Binding-site contacts:
Ligand atom N2 contacts residue ASN345 of chain 1.C at 3.0 Å.
Ligand atom O6 contacts residue ARG125 of chain 1.C at 3.2 Å.
Ligand atom O4 contacts residue ARG125 of chain 1.C at 3.7 Å.
Ligand atom C7 contacts residue ASN345 of chain 1.C at 3.1 Å.
Ligand atom C1 contacts residue ASN348 of chain 1.C at 4.3 Å.
Ligand atom C8 contacts residue ASN345 of chain 1.C at 4.3 Å.
Ligand atom C5 contacts residue ASN345 of chain 1.C at 3.6 Å.
Ligand atom O3 contacts residue TYR162 of chain 1.C at 4.3 Å.
Ligand atom C2 contacts residue ARG125 of chain 1.C at 3.9 Å.
Ligand atom O5 contacts residue THR347 of chain 1.C at 3.2 Å (h-bond).
Ligand atom C5 contacts residue THR347 of chain 1.C at 4.1 Å.
Ligand atom C4 contacts residue ASP129 of chain 1.C at 3.8 Å.
Ligand atom C4 contacts residue ARG125 of chain 1.C at 4.5 Å.
Ligand atom C7 contacts residue THR352 of chain 1.C at 4.0 Å.
Ligand atom O5 contacts residue ASN348 of chain 1.C at 4.2 Å.
Ligand atom C6 contacts residue ARG125 of chain 1.C at 3.9 Å.
Ligand atom C8 contacts residue THR352 of chain 1.C at 4.3 Å.
Ligand atom C1 contacts residue ASN345 of chain 1.C at 1.4 Å.
Ligand atom O2 contacts residue ARG125 of chain 1.C at 3.9 Å.
Ligand atom O5 contacts residue ASN345 of chain 1.C at 2.3 Å (h-bond).
Ligand atom C3 contacts residue ASN345 of chain 1.C at 3.8 Å.
Ligand atom O5 contacts residue THR352 of chain 1.C at 4.2 Å.
Ligand atom O6 contacts residue ASP129 of chain 1.C at 2.9 Å (salt-bridge).
Ligand atom C2 contacts residue ASN345 of chain 1.C at 2.5 Å.
Ligand atom C6 contacts residue ASP129 of chain 1.C at 3.6 Å.
Ligand atom C6 contacts residue ARG125 of chain 1.C at 3.4 Å.
Ligand atom C5 contacts residue ARG125 of chain 1.C at 3.9 Å.
Ligand atom C5 contacts residue ASP129 of chain 1.C at 4.4 Å.
Ligand atom O3 contacts residue THR352 of chain 1.C at 4.3 Å.
Ligand atom N2 contacts residue THR352 of chain 1.C at 2.9 Å (h-bond).
Ligand atom C2 contacts residue THR352 of chain 1.C at 3.3 Å.
Ligand atom C3 contacts residue THR352 of chain 1.C at 4.5 Å.
Ligand atom C5 contacts residue ARG125 of chain 1.C at 4.1 Å.
Ligand atom C1 contacts residue THR352 of chain 1.C at 3.8 Å.
Ligand atom C4 contacts residue ASN345 of chain 1.C at 4.2 Å.
Ligand atom O4 contacts residue ASP129 of chain 1.C at 2.7 Å (salt-bridge).
Ligand atom O5 contacts residue ARG125 of chain 1.C at 4.3 Å.
Ligand atom C1 contacts residue THR347 of chain 1.C at 3.2 Å.
Ligand atom O6 contacts residue ARG125 of chain 1.C at 3.0 Å (salt-bridge).
Ligand atom O7 contacts residue ASN345 of chain 1.C at 3.0 Å.

Sequence of chain 1.C:
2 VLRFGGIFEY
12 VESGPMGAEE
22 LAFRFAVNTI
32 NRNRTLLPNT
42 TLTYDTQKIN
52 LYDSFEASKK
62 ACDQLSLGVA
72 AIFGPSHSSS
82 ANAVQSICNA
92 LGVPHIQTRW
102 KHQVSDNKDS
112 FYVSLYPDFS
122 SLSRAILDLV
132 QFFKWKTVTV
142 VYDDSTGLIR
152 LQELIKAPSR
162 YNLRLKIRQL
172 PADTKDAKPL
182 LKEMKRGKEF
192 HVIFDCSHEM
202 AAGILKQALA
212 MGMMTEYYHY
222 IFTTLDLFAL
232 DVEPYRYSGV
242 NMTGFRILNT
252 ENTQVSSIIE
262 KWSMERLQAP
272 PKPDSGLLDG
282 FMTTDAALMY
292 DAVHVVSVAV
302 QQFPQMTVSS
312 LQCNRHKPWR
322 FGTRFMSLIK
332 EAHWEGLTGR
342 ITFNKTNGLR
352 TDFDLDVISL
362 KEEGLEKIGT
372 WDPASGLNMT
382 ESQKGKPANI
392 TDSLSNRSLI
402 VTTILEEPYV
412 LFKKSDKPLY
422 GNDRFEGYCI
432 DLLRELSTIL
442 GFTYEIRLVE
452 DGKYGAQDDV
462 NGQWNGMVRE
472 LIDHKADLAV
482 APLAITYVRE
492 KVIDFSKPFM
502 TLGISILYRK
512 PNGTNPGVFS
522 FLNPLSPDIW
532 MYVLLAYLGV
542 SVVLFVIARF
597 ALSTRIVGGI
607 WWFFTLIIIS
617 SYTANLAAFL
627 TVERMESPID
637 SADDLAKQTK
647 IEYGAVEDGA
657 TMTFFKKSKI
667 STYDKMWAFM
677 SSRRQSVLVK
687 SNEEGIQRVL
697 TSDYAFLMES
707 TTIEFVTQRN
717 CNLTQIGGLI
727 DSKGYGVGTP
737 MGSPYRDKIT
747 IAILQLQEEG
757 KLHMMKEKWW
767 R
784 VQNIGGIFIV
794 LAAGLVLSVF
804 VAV

This protein binds this small molecule.
Small molecule (SMILES): CC(=O)N[C@H]1[C@H](O[C@H]2[C@H](O)[C@@H](NC(C)=O)CO[C@@H]2CO)O[C@H](CO)[C@@H](O[C@@H]2O[C@H](CO[C@H]3O[C@H](CO)[C@@H](O)[C@H](O)[C@@H]3O)[C@@H](O)[C@H](O[C@H]3O[C@H](CO)[C@@H](O)[C@H](O)[C@@H]3O)[C@@H]2O)[C@@H]1O